Sequence of chain 5.C:
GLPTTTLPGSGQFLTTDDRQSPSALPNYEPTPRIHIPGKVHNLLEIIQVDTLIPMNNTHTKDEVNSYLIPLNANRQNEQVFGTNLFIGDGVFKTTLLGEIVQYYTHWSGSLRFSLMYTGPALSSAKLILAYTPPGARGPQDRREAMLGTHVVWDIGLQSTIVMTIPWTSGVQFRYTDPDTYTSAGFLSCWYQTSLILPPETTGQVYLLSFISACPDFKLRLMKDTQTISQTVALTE

A small-molecule ligand and the protein it binds are described below.
Small molecule (SMILES): Cc1cc(CCCOc2c(Cl)cc(C3=NCCO3)cc2Cl)on1

Sequence of chain 4.A:
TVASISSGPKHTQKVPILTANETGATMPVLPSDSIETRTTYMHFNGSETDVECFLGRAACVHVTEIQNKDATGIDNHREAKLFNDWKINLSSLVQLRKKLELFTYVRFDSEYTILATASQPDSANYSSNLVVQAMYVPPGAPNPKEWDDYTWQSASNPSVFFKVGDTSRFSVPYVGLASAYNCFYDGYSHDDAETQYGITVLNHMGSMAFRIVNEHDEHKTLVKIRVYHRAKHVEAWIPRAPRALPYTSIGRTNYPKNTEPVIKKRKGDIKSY

Binding-site contacts:
Ligand atom O1 contacts residue ILE104 of chain 4.A at 3.4 Å.
Ligand atom O1 contacts residue MET221 of chain 4.A at 3.5 Å (h-bond).
Ligand atom N2 contacts residue MET221 of chain 4.A at 3.5 Å (h-bond).
Ligand atom C2B contacts residue TYR128 of chain 4.A at 3.9 Å (hydrophobic).
Ligand atom C5 contacts residue TYR128 of chain 4.A at 3.8 Å (hydrophobic).
Ligand atom C2C contacts residue VAL191 of chain 4.A at 4.0 Å (hydrophobic).
Ligand atom O1B contacts residue VAL188 of chain 4.A at 3.7 Å.
Ligand atom C3 contacts residue LEU106 of chain 4.A at 3.8 Å (hydrophobic).
Ligand atom C5A contacts residue ALA150 of chain 4.A at 3.5 Å (hydrophobic).
Ligand atom C6B contacts residue TYR152 of chain 4.A at 3.9 Å (hydrophobic).
Ligand atom C4A contacts residue PRO174 of chain 4.A at 3.0 Å (hydrophobic).
Ligand atom C5A contacts residue VAL176 of chain 4.A at 3.5 Å (hydrophobic).
Ligand atom N3A contacts residue TYR152 of chain 4.A at 4.0 Å.
Ligand atom C3C contacts residue ILE104 of chain 4.A at 3.7 Å (hydrophobic).
Ligand atom C4B contacts residue TYR152 of chain 4.A at 3.6 Å (hydrophobic).
Ligand atom C2B contacts residue MET224 of chain 4.A at 4.0 Å (hydrophobic).
Ligand atom C1B contacts residue VAL188 of chain 4.A at 4.0 Å (hydrophobic).
Ligand atom C2A contacts residue TYR152 of chain 4.A at 3.8 Å (hydrophobic).
Ligand atom O1A contacts residue MET224 of chain 4.A at 3.5 Å (h-bond).
Ligand atom C5A contacts residue PHE186 of chain 4.A at 4.0 Å (hydrophobic).
Ligand atom CL1 contacts residue TYR152 of chain 4.A at 3.9 Å.
Ligand atom CL2 contacts residue ILE104 of chain 4.A at 3.5 Å.
Ligand atom C4B contacts residue PHE186 of chain 4.A at 3.9 Å (hydrophobic).
Ligand atom N3A contacts residue PRO174 of chain 4.A at 3.3 Å (h-bond).
Ligand atom O1A contacts residue PHE186 of chain 4.A at 3.4 Å.
Ligand atom CL2 contacts residue MET224 of chain 4.A at 3.4 Å.
Ligand atom CL1 contacts residue LEU25 of chain 4.C at 3.7 Å.
Ligand atom C4A contacts residue SER175 of chain 4.A at 3.8 Å.
Ligand atom C31 contacts residue LEU106 of chain 4.A at 4.0 Å (hydrophobic).
Ligand atom CL1 contacts residue VAL188 of chain 4.A at 3.7 Å.
Ligand atom C3C contacts residue TYR152 of chain 4.A at 3.8 Å (hydrophobic).
Ligand atom CL2 contacts residue TYR128 of chain 4.A at 3.2 Å.
Ligand atom N3A contacts residue ALA24 of chain 4.C at 3.8 Å.
Ligand atom C3B contacts residue PHE186 of chain 4.A at 3.9 Å (hydrophobic).
Ligand atom C4A contacts residue ALA150 of chain 4.A at 4.0 Å (hydrophobic).
Ligand atom C5B contacts residue TYR152 of chain 4.A at 3.7 Å (hydrophobic).
Ligand atom C3B contacts residue MET224 of chain 4.A at 3.6 Å (hydrophobic).
Ligand atom C2A contacts residue PHE186 of chain 4.A at 3.8 Å (hydrophobic).
Ligand atom C1C contacts residue TYR128 of chain 4.A at 3.3 Å (hydrophobic).
Ligand atom C4 contacts residue LEU106 of chain 4.A at 3.9 Å (hydrophobic).

Sequence of chain 4.C:
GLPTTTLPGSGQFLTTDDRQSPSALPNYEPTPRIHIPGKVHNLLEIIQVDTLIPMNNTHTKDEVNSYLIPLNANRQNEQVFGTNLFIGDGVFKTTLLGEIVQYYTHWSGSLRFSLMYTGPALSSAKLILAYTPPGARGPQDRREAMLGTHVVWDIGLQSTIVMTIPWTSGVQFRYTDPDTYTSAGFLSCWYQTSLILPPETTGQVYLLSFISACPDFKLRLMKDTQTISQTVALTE